Binding-site contacts:
Ligand atom N19 contacts residue VAL31 of chain 1.B at 3.9 Å.
Ligand atom C27 contacts residue PHE157 of chain 1.B at 3.8 Å (hydrophobic).
Ligand atom C8 contacts residue PHE92 of chain 1.B at 3.7 Å (hydrophobic).
Ligand atom C8 contacts residue MET93 of chain 1.B at 3.3 Å (hydrophobic).
Ligand atom C26 contacts residue MET65 of chain 1.B at 3.6 Å (hydrophobic).
Ligand atom C14 contacts residue LEU145 of chain 1.B at 3.6 Å (hydrophobic).
Ligand atom C12 contacts residue LEU145 of chain 1.B at 3.7 Å (hydrophobic).
Ligand atom O21 contacts residue VAL31 of chain 1.B at 3.7 Å.
Ligand atom CL28 contacts residue ASP156 of chain 1.B at 3.3 Å.
Ligand atom C13 contacts residue ALA44 of chain 1.B at 3.5 Å (hydrophobic).
Ligand atom C24 contacts residue THR90 of chain 1.B at 3.8 Å.
Ligand atom C23 contacts residue THR90 of chain 1.B at 3.9 Å.
Ligand atom C10 contacts residue MET93 of chain 1.B at 3.8 Å (hydrophobic).
Ligand atom C3 contacts residue GLY96 of chain 1.B at 3.6 Å.
Ligand atom C16 contacts residue THR90 of chain 1.B at 3.3 Å.
Ligand atom CL29 contacts residue VAL45 of chain 1.B at 3.8 Å.
Ligand atom C12 contacts residue ALA44 of chain 1.B at 3.5 Å (hydrophobic).
Ligand atom C26 contacts residue PHE157 of chain 1.B at 3.9 Å (hydrophobic).
Ligand atom C20 contacts residue TYR28 of chain 1.B at 3.5 Å (hydrophobic).
Ligand atom CL29 contacts residue LYS46 of chain 1.B at 3.4 Å.
Ligand atom C7 contacts residue MET93 of chain 1.B at 3.4 Å (hydrophobic).
Ligand atom C4 contacts residue GLY96 of chain 1.B at 3.6 Å.
Ligand atom C24 contacts residue LYS46 of chain 1.B at 3.7 Å.
Ligand atom C5 contacts residue GLY96 of chain 1.B at 3.7 Å.
Ligand atom C12 contacts residue MET93 of chain 1.B at 3.6 Å (hydrophobic).
Ligand atom N11 contacts residue PHE92 of chain 1.B at 3.7 Å.
Ligand atom N9 contacts residue MET93 of chain 1.B at 2.8 Å (h-bond).
Ligand atom N9 contacts residue PHE92 of chain 1.B at 3.5 Å.
Ligand atom C13 contacts residue LEU145 of chain 1.B at 3.5 Å (hydrophobic).
Ligand atom C24 contacts residue ILE88 of chain 1.B at 3.6 Å (hydrophobic).
Ligand atom N11 contacts residue MET93 of chain 1.B at 2.8 Å (h-bond).
Ligand atom C6 contacts residue GLY96 of chain 1.B at 3.7 Å.
Ligand atom C7 contacts residue GLY96 of chain 1.B at 3.7 Å.
Ligand atom C8 contacts residue GLY96 of chain 1.B at 3.6 Å.
Ligand atom C25 contacts residue GLU61 of chain 1.B at 3.2 Å.
Ligand atom C16 contacts residue ALA44 of chain 1.B at 3.8 Å (hydrophobic).
Ligand atom CL28 contacts residue PHE157 of chain 1.B at 3.6 Å.
Ligand atom C25 contacts residue MET65 of chain 1.B at 3.5 Å (hydrophobic).
Ligand atom CL28 contacts residue ALA155 of chain 1.B at 3.5 Å.
Ligand atom C12 contacts residue GLU91 of chain 1.B at 3.3 Å.

A protein and the small-molecule ligand that binds it are described below.
Small molecule (SMILES): Cn1c(=O)c(-c2c(Cl)cccc2Cl)cc2cnc(Nc3cccc(CO)c3)nc21

Sequence of chain 1.B:
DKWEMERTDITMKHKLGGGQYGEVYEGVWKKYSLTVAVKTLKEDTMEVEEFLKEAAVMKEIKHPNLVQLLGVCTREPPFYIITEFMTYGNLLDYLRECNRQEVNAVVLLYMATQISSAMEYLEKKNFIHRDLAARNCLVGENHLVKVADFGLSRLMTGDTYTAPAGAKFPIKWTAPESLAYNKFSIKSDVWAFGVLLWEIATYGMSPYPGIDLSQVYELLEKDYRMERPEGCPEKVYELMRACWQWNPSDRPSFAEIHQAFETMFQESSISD